Sequence of chain 1.A:
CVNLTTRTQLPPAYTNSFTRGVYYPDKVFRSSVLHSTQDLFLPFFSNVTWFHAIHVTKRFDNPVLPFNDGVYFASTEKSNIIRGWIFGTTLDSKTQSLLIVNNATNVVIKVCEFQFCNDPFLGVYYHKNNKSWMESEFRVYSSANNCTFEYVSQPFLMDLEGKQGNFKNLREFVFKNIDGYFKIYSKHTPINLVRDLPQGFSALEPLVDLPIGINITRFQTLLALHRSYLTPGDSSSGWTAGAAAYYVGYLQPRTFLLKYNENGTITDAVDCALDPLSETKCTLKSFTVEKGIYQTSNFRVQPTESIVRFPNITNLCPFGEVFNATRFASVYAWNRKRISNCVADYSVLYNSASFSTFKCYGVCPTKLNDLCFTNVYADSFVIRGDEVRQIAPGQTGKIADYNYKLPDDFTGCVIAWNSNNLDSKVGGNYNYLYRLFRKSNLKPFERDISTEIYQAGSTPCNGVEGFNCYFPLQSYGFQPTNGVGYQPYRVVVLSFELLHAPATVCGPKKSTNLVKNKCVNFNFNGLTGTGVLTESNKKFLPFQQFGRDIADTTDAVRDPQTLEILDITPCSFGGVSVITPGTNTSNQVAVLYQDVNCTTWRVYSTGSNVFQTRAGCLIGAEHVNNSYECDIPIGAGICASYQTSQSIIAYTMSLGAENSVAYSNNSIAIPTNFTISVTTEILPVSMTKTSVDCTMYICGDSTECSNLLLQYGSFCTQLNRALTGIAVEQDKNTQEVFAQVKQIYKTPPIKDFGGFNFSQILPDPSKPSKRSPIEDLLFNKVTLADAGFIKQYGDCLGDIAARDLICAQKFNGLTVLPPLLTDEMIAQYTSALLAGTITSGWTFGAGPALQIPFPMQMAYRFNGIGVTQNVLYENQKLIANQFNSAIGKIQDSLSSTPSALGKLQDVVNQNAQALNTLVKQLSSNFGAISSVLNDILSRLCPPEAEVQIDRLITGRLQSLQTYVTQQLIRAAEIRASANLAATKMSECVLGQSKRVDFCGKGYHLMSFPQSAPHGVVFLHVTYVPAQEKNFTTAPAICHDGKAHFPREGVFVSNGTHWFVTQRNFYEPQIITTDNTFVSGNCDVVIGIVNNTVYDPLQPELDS

Binding-site contacts:
Ligand atom O7 contacts residue ASN149 of chain 1.A at 3.9 Å.
Ligand atom C7 contacts residue SER151 of chain 1.A at 4.3 Å.
Ligand atom C5 contacts residue ASN149 of chain 1.A at 3.8 Å.
Ligand atom C6 contacts residue ASN148 of chain 1.A at 4.5 Å.
Ligand atom C8 contacts residue SER151 of chain 1.A at 3.6 Å.
Ligand atom N2 contacts residue SER151 of chain 1.A at 4.2 Å.
Ligand atom O6 contacts residue HIS146 of chain 1.A at 4.4 Å.
Ligand atom C7 contacts residue MET153 of chain 1.A at 3.6 Å (hydrophobic).
Ligand atom C3 contacts residue HIS146 of chain 1.A at 4.3 Å.
Ligand atom N2 contacts residue ASN149 of chain 1.A at 2.8 Å (h-bond).
Ligand atom C3 contacts residue ASN149 of chain 1.A at 4.0 Å.
Ligand atom C2 contacts residue ASN149 of chain 1.A at 2.6 Å.
Ligand atom O5 contacts residue ASN148 of chain 1.A at 4.0 Å.
Ligand atom C5 contacts residue HIS146 of chain 1.A at 3.8 Å.
Ligand atom C3 contacts residue MET153 of chain 1.A at 4.2 Å (hydrophobic).
Ligand atom N2 contacts residue MET153 of chain 1.A at 3.3 Å.
Ligand atom C1 contacts residue ASN148 of chain 1.A at 3.5 Å.
Ligand atom C7 contacts residue ASN149 of chain 1.A at 3.4 Å.
Ligand atom C8 contacts residue ASN149 of chain 1.A at 3.7 Å.
Ligand atom C1 contacts residue ASN149 of chain 1.A at 1.5 Å.
Ligand atom C2 contacts residue MET153 of chain 1.A at 4.4 Å (hydrophobic).
Ligand atom C4 contacts residue HIS146 of chain 1.A at 4.4 Å.
Ligand atom C1 contacts residue HIS146 of chain 1.A at 4.4 Å.
Ligand atom O6 contacts residue ASN148 of chain 1.A at 3.2 Å (h-bond).
Ligand atom O3 contacts residue MET153 of chain 1.A at 3.8 Å.
Ligand atom O5 contacts residue ASN149 of chain 1.A at 2.5 Å (h-bond).
Ligand atom C8 contacts residue MET153 of chain 1.A at 3.4 Å (hydrophobic).
Ligand atom C4 contacts residue ASN149 of chain 1.A at 4.4 Å.
Ligand atom O4 contacts residue HIS146 of chain 1.A at 3.8 Å.

This small molecule binds to this protein.
Small molecule (SMILES): CC(=O)N[C@@H]1[C@@H](O)[C@H](O)[C@@H](CO)O[C@H]1O